Binding-site contacts:
Ligand atom C3 contacts residue GLU672 of chain 1.A at 3.4 Å.
Ligand atom C5 contacts residue LEU136 of chain 1.A at 3.7 Å (hydrophobic).
Ligand atom C3A contacts residue ASN284 of chain 1.A at 3.7 Å.
Ligand atom C5A contacts residue ASN284 of chain 1.A at 3.8 Å.
Ligand atom O4A contacts residue HIS377 of chain 1.A at 3.6 Å.
Ligand atom C1A contacts residue LEU136 of chain 1.A at 3.4 Å (hydrophobic).
Ligand atom C1A contacts residue ASP283 of chain 1.A at 3.3 Å.
Ligand atom O1 contacts residue LEU136 of chain 1.A at 3.1 Å (h-bond).
Ligand atom O1 contacts residue GLY135 of chain 1.A at 3.7 Å.
Ligand atom C2A contacts residue ASN284 of chain 1.A at 3.3 Å.
Ligand atom C6 contacts residue HIS377 of chain 1.A at 3.7 Å.
Ligand atom C2 contacts residue HIS377 of chain 1.A at 3.6 Å.
Ligand atom CL5 contacts residue ASN284 of chain 1.A at 3.8 Å.
Ligand atom C6A contacts residue LEU136 of chain 1.A at 3.7 Å (hydrophobic).
Ligand atom O4 contacts residue ASN484 of chain 1.A at 3.7 Å.
Ligand atom O4A contacts residue THR378 of chain 1.A at 3.3 Å.
Ligand atom O3 contacts residue GLU672 of chain 1.A at 2.8 Å (salt-bridge).
Ligand atom O6 contacts residue ASN484 of chain 1.A at 2.8 Å (h-bond).
Ligand atom C4A contacts residue ASP339 of chain 1.A at 3.4 Å.
Ligand atom O3 contacts residue ALA673 of chain 1.A at 3.3 Å (h-bond).
Ligand atom C1A contacts residue ASN284 of chain 1.A at 3.1 Å.
Ligand atom C6A contacts residue ASP283 of chain 1.A at 3.2 Å.
Ligand atom O6 contacts residue HIS377 of chain 1.A at 2.8 Å (h-bond).
Ligand atom C5 contacts residue GLY135 of chain 1.A at 3.7 Å.
Ligand atom C3A contacts residue HIS377 of chain 1.A at 3.3 Å.
Ligand atom O3 contacts residue GLY675 of chain 1.A at 3.2 Å (h-bond).
Ligand atom CL5 contacts residue HIS341 of chain 1.A at 3.6 Å.
Ligand atom O3 contacts residue SER674 of chain 1.A at 3.0 Å (h-bond).
Ligand atom C6 contacts residue ASN484 of chain 1.A at 3.4 Å.
Ligand atom O1 contacts residue ASP283 of chain 1.A at 2.6 Å (salt-bridge).
Ligand atom O1 contacts residue ASN284 of chain 1.A at 3.5 Å (h-bond).
Ligand atom O2 contacts residue TYR573 of chain 1.A at 3.1 Å (h-bond).
Ligand atom O4 contacts residue SER674 of chain 1.A at 3.5 Å.
Ligand atom O2 contacts residue GLU672 of chain 1.A at 3.1 Å (salt-bridge).
Ligand atom O4 contacts residue GLY675 of chain 1.A at 2.8 Å (h-bond).
Ligand atom O2 contacts residue ASN284 of chain 1.A at 3.0 Å (h-bond).
Ligand atom O5 contacts residue LEU136 of chain 1.A at 3.5 Å (h-bond).
Ligand atom C6A contacts residue ASN284 of chain 1.A at 3.5 Å.
Ligand atom O4A contacts residue ASP339 of chain 1.A at 2.6 Å (salt-bridge).
Ligand atom C6 contacts residue GLY135 of chain 1.A at 3.7 Å.

Sequence of chain 1.A:
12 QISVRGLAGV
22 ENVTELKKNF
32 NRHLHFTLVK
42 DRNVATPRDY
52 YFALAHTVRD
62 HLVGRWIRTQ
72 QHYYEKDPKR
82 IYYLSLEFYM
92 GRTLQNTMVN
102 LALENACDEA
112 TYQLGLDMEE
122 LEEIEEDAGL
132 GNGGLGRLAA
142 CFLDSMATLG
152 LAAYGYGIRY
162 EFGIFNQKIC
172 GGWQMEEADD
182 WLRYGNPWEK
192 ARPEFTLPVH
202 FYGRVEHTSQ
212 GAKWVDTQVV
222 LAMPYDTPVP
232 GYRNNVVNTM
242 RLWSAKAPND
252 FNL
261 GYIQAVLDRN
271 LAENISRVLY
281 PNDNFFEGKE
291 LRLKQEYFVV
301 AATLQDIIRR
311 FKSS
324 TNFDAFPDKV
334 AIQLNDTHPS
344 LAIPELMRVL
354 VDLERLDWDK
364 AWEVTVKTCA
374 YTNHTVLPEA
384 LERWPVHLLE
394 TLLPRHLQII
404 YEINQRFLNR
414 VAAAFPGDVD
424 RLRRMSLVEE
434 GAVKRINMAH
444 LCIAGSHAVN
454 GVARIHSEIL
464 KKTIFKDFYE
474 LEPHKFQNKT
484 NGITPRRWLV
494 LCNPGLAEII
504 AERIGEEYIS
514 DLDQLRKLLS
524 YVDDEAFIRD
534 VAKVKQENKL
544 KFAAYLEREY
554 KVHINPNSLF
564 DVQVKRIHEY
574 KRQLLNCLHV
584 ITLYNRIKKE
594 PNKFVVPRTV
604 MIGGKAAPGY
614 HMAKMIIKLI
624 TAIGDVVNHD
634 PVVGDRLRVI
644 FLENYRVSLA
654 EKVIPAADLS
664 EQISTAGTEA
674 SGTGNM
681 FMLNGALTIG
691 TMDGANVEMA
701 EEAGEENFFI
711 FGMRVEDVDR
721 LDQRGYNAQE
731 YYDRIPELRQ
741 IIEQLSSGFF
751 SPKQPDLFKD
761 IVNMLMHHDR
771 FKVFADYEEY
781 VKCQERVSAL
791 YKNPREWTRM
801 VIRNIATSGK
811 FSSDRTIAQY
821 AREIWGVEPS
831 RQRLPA

A protein and the small-molecule ligand that binds it are described below.
Small molecule (SMILES): OC[C@H]1O[C@@H](c2cc(O)c(Cl)cc2O)[C@H](O)[C@@H](O)[C@@H]1O